Sequence of chain 1.A:
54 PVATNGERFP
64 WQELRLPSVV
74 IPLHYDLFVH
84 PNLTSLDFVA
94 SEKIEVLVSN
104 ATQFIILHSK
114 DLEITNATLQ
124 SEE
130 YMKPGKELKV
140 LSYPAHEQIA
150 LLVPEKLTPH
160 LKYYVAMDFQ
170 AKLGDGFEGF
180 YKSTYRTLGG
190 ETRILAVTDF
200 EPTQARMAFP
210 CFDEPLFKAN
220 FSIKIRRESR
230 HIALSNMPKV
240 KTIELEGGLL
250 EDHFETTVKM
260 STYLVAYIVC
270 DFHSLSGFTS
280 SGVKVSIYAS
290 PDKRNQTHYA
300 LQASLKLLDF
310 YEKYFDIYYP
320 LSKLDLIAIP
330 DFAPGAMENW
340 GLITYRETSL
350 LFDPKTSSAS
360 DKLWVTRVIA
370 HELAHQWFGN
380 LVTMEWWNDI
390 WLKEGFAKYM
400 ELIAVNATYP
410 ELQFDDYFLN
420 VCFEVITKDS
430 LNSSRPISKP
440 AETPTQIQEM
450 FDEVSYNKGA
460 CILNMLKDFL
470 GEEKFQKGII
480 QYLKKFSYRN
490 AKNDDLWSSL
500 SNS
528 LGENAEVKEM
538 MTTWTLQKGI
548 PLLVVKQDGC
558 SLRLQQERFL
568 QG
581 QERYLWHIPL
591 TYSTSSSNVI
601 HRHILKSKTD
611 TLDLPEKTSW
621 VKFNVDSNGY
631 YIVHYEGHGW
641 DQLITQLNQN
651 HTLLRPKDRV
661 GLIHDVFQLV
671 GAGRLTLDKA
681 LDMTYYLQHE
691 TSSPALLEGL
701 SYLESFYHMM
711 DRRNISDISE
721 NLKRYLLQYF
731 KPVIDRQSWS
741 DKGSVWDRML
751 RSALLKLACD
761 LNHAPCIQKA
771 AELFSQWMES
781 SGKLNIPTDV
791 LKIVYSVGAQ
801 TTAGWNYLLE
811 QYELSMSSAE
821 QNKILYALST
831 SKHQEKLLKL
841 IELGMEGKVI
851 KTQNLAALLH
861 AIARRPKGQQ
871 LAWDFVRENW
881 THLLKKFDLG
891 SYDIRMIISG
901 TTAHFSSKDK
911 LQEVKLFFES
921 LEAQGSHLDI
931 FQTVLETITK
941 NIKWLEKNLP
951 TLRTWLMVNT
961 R

The protein below binds the small molecule below.
Small molecule (SMILES): CC(=O)N[C@H]1[C@H](O[C@H]2[C@H](O)[C@@H](NC(C)=O)CO[C@@H]2CO)O[C@H](CO)[C@@H](O)[C@@H]1O

Binding-site contacts:
Ligand atom O6 contacts residue THR87 of chain 1.A at 4.0 Å.
Ligand atom C7 contacts residue LEU248 of chain 1.A at 3.9 Å (hydrophobic).
Ligand atom N2 contacts residue ASN85 of chain 1.A at 2.9 Å (h-bond).
Ligand atom C4 contacts residue ASN85 of chain 1.A at 4.2 Å.
Ligand atom O3 contacts residue LEU248 of chain 1.A at 3.9 Å.
Ligand atom C7 contacts residue GLU227 of chain 1.A at 4.2 Å.
Ligand atom O7 contacts residue PRO84 of chain 1.A at 4.2 Å.
Ligand atom C3 contacts residue ASN85 of chain 1.A at 3.8 Å.
Ligand atom C5 contacts residue ASN85 of chain 1.A at 3.6 Å.
Ligand atom C2 contacts residue ASN85 of chain 1.A at 2.5 Å.
Ligand atom O7 contacts residue ASN85 of chain 1.A at 3.2 Å (h-bond).
Ligand atom O6 contacts residue GLY246 of chain 1.A at 3.4 Å (h-bond).
Ligand atom C8 contacts residue PRO84 of chain 1.A at 4.0 Å (hydrophobic).
Ligand atom C2 contacts residue GLU227 of chain 1.A at 4.0 Å.
Ligand atom O7 contacts residue HIS83 of chain 1.A at 3.0 Å.
Ligand atom C7 contacts residue ASN85 of chain 1.A at 3.4 Å.
Ligand atom C3 contacts residue GLU227 of chain 1.A at 3.7 Å.
Ligand atom O7 contacts residue LEU248 of chain 1.A at 3.8 Å.
Ligand atom C7 contacts residue HIS83 of chain 1.A at 4.0 Å.
Ligand atom C8 contacts residue ARG226 of chain 1.A at 3.7 Å.
Ligand atom N2 contacts residue GLU227 of chain 1.A at 3.5 Å (salt-bridge).
Ligand atom C8 contacts residue LEU248 of chain 1.A at 3.8 Å (hydrophobic).
Ligand atom C7 contacts residue PRO84 of chain 1.A at 4.2 Å (hydrophobic).
Ligand atom O3 contacts residue GLU227 of chain 1.A at 4.3 Å.
Ligand atom C8 contacts residue HIS83 of chain 1.A at 4.3 Å.
Ligand atom C1 contacts residue GLU227 of chain 1.A at 4.3 Å.
Ligand atom C8 contacts residue GLU227 of chain 1.A at 3.6 Å.
Ligand atom O7 contacts residue GLU227 of chain 1.A at 4.4 Å.
Ligand atom C1 contacts residue ASN85 of chain 1.A at 1.4 Å.
Ligand atom O5 contacts residue ASN85 of chain 1.A at 2.4 Å (h-bond).